A small-molecule ligand and the protein it binds are described below.
Small molecule (SMILES): CC(C)c1onc(-c2c(Cl)cccc2Cl)c1COc1ccc(-c2ccc3nc(C(=O)O)ccc3c2)cc1

Sequence of chain 6.A:
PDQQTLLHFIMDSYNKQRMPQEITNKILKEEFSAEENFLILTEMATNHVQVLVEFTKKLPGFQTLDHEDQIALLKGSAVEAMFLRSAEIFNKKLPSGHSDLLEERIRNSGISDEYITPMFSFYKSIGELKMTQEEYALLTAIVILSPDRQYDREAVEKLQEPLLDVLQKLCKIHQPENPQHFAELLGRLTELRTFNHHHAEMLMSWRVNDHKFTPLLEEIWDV

Binding-site contacts:
Ligand atom C27 contacts residue ARG88 of chain 6.A at 3.6 Å.
Ligand atom C12 contacts residue ALA48 of chain 6.A at 3.7 Å (hydrophobic).
Ligand atom C34 contacts residue PHE86 of chain 6.A at 3.6 Å (hydrophobic).
Ligand atom C18 contacts residue HIS51 of chain 6.A at 3.7 Å.
Ligand atom C23 contacts residue SER99 of chain 6.A at 3.6 Å.
Ligand atom CL37 contacts residue HIS204 of chain 6.A at 3.5 Å.
Ligand atom C3 contacts residue PHE41 of chain 6.A at 3.5 Å (hydrophobic).
Ligand atom C1 contacts residue TRP226 of chain 6.A at 3.7 Å (hydrophobic).
Ligand atom C3 contacts residue TRP211 of chain 6.A at 3.8 Å (hydrophobic).
Ligand atom C33 contacts residue TYR126 of chain 6.A at 3.5 Å (hydrophobic).
Ligand atom C26 contacts residue ILE92 of chain 6.A at 3.6 Å (hydrophobic).
Ligand atom C19 contacts residue ARG88 of chain 6.A at 3.6 Å.
Ligand atom O29 contacts residue ARG88 of chain 6.A at 2.9 Å (salt-bridge).
Ligand atom C19 contacts residue HIS51 of chain 6.A at 3.8 Å.
Ligand atom C34 contacts residue SER89 of chain 6.A at 3.8 Å.
Ligand atom N6 contacts residue HIS204 of chain 6.A at 3.0 Å (h-bond).
Ligand atom CL37 contacts residue MET85 of chain 6.A at 3.6 Å.
Ligand atom O5 contacts residue HIS204 of chain 6.A at 3.6 Å.
Ligand atom C34 contacts residue TYR126 of chain 6.A at 3.4 Å (hydrophobic).
Ligand atom C2 contacts residue THR45 of chain 6.A at 3.7 Å.
Ligand atom C20 contacts residue ILE92 of chain 6.A at 3.5 Å (hydrophobic).
Ligand atom O5 contacts residue TRP211 of chain 6.A at 3.2 Å.
Ligand atom C24 contacts residue THR27 of chain 6.A at 3.8 Å.
Ligand atom C35 contacts residue PHE86 of chain 6.A at 3.4 Å (hydrophobic).
Ligand atom C2 contacts residue LEU44 of chain 6.A at 3.8 Å (hydrophobic).
Ligand atom C25 contacts residue ILE92 of chain 6.A at 3.3 Å (hydrophobic).
Ligand atom C20 contacts residue MET22 of chain 6.A at 3.7 Å (hydrophobic).
Ligand atom O28 contacts residue SER99 of chain 6.A at 2.8 Å (h-bond).
Ligand atom C3 contacts residue THR45 of chain 6.A at 3.5 Å.
Ligand atom CL32 contacts residue ILE114 of chain 6.A at 3.8 Å.
Ligand atom C9 contacts residue LEU44 of chain 6.A at 3.5 Å (hydrophobic).
Ligand atom C24 contacts residue ILE92 of chain 6.A at 3.6 Å (hydrophobic).
Ligand atom C27 contacts residue LEU97 of chain 6.A at 3.5 Å (hydrophobic).
Ligand atom C33 contacts residue MET122 of chain 6.A at 3.9 Å (hydrophobic).
Ligand atom N6 contacts residue TRP211 of chain 6.A at 3.6 Å.
Ligand atom N21 contacts residue MET22 of chain 6.A at 3.3 Å.
Ligand atom O28 contacts residue LEU97 of chain 6.A at 3.4 Å.
Ligand atom C23 contacts residue THR27 of chain 6.A at 3.3 Å.
Ligand atom C1 contacts residue THR45 of chain 6.A at 3.8 Å.
Ligand atom C22 contacts residue MET22 of chain 6.A at 3.7 Å (hydrophobic).